This small molecule binds to this protein.
Small molecule (SMILES): Nc1ncnc2c1ncn2[C@H]1C[C@H](O)[C@@H](COP(=O)(O)O)O1

Binding-site contacts:
Ligand atom C6 contacts residue SER632 of chain 3.R at 4.3 Å.
Ligand atom C2' contacts residue PRO419 of chain 3.R at 4.0 Å (hydrophobic).
Ligand atom N7 contacts residue PRO419 of chain 3.R at 4.4 Å.
Ligand atom C8 contacts residue PRO419 of chain 3.R at 4.3 Å (hydrophobic).
Ligand atom C1' contacts residue HIS630 of chain 3.R at 4.0 Å.
Ligand atom N7 contacts residue ASP609 of chain 3.R at 4.4 Å.
Ligand atom N6 contacts residue SER632 of chain 3.R at 3.9 Å.
Ligand atom O2P contacts residue HIS628 of chain 3.R at 4.3 Å.
Ligand atom O5' contacts residue PHE629 of chain 3.R at 4.2 Å.
Ligand atom N7 contacts residue SER632 of chain 3.R at 3.8 Å.
Ligand atom N1 contacts residue ILE622 of chain 3.R at 4.4 Å.
Ligand atom N9 contacts residue HIS630 of chain 3.R at 4.2 Å.
Ligand atom C5 contacts residue SER632 of chain 3.R at 4.3 Å.
Ligand atom N9 contacts residue PRO419 of chain 3.R at 4.2 Å.
Ligand atom N6 contacts residue GLY637 of chain 3.R at 4.1 Å.
Ligand atom N6 contacts residue GLY639 of chain 3.R at 2.8 Å (h-bond).
Ligand atom N1 contacts residue VAL418 of chain 3.R at 3.8 Å.
Ligand atom O4' contacts residue HIS630 of chain 3.R at 4.4 Å.
Ligand atom O2P contacts residue PRO631 of chain 3.R at 3.8 Å.
Ligand atom N3 contacts residue PRO419 of chain 3.R at 4.3 Å.
Ligand atom C8 contacts residue HIS630 of chain 3.R at 3.4 Å.
Ligand atom C2 contacts residue GLY639 of chain 3.R at 3.7 Å.
Ligand atom N1 contacts residue GLY639 of chain 3.R at 2.9 Å (h-bond).
Ligand atom O4' contacts residue PRO631 of chain 3.R at 3.8 Å.
Ligand atom O2P contacts residue PHE629 of chain 3.R at 4.0 Å.
Ligand atom C6 contacts residue PRO419 of chain 3.R at 4.4 Å (hydrophobic).
Ligand atom C5 contacts residue PRO631 of chain 3.R at 4.4 Å (hydrophobic).
Ligand atom O5' contacts residue PRO631 of chain 3.R at 4.1 Å.
Ligand atom C4 contacts residue PRO419 of chain 3.R at 4.2 Å (hydrophobic).
Ligand atom C6 contacts residue PRO631 of chain 3.R at 4.0 Å (hydrophobic).
Ligand atom C2 contacts residue PRO419 of chain 3.R at 4.4 Å (hydrophobic).
Ligand atom N1 contacts residue PRO631 of chain 3.R at 4.2 Å.
Ligand atom C6 contacts residue VAL418 of chain 3.R at 3.8 Å (hydrophobic).
Ligand atom N6 contacts residue PHE638 of chain 3.R at 3.8 Å.
Ligand atom C6 contacts residue GLY639 of chain 3.R at 3.7 Å.
Ligand atom N7 contacts residue HIS630 of chain 3.R at 4.1 Å.
Ligand atom C5 contacts residue PRO419 of chain 3.R at 4.2 Å (hydrophobic).
Ligand atom N6 contacts residue PRO631 of chain 3.R at 3.9 Å.
Ligand atom N6 contacts residue PRO633 of chain 3.R at 4.1 Å.
Ligand atom N6 contacts residue VAL418 of chain 3.R at 3.6 Å.

Sequence of chain 3.R:
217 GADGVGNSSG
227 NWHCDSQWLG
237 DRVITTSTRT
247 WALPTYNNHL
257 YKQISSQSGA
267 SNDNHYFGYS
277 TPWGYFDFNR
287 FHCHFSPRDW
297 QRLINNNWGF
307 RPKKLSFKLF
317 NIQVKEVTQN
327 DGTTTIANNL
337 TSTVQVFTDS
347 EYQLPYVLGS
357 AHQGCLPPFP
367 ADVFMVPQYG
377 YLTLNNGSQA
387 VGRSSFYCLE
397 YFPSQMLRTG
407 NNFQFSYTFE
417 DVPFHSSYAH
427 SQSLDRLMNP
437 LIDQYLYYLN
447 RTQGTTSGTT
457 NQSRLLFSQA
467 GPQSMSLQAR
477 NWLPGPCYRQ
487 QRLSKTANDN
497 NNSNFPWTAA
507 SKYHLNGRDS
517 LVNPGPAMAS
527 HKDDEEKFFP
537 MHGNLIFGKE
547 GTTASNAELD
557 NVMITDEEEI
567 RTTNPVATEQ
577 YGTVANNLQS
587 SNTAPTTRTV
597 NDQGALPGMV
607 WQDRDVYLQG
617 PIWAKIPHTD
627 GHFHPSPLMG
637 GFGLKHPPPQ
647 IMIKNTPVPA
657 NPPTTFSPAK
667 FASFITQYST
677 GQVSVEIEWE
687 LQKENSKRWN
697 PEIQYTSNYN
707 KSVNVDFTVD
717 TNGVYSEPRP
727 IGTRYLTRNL